Sequence of chain 1.C:
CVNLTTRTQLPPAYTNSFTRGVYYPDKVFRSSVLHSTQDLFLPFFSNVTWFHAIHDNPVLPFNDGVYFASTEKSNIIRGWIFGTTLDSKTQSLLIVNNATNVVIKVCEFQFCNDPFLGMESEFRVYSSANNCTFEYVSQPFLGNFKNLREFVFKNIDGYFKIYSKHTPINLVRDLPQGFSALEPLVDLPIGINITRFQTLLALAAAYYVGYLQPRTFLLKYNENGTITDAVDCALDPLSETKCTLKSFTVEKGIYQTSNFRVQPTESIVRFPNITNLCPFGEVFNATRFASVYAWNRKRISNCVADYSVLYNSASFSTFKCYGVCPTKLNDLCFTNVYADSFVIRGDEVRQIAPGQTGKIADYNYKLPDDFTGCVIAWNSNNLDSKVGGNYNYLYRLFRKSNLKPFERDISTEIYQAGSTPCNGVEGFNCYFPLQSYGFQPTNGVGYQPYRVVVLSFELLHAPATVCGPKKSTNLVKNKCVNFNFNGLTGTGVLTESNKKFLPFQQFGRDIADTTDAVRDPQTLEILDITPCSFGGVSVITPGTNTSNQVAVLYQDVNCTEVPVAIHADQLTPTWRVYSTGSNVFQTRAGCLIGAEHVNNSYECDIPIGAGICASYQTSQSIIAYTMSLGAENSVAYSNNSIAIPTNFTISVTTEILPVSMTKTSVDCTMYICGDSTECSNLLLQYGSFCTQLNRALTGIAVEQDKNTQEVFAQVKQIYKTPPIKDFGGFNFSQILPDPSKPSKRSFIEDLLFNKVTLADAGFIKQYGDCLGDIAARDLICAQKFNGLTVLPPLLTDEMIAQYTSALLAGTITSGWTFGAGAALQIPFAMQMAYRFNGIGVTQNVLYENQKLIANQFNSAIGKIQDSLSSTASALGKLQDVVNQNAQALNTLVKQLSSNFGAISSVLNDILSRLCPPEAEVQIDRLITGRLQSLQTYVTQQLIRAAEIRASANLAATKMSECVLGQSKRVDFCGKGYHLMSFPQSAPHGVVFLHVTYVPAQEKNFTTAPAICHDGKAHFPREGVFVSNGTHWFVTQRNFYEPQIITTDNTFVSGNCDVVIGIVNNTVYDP

A small-molecule ligand and the protein it binds are described below.
Small molecule (SMILES): CC(=O)N[C@@H]1[C@@H](O)[C@H](O)[C@@H](CO)O[C@H]1O

Binding-site contacts:
Ligand atom C3 contacts residue ASN1085 of chain 1.C at 3.8 Å.
Ligand atom N2 contacts residue ASN1085 of chain 1.C at 2.8 Å (h-bond).
Ligand atom C3 contacts residue THR1087 of chain 1.C at 3.7 Å.
Ligand atom O4 contacts residue HIS1088 of chain 1.C at 4.3 Å.
Ligand atom C1 contacts residue HIS1088 of chain 1.C at 4.4 Å.
Ligand atom O5 contacts residue HIS1088 of chain 1.C at 4.2 Å.
Ligand atom O5 contacts residue THR1087 of chain 1.C at 3.8 Å.
Ligand atom C1 contacts residue ASN1085 of chain 1.C at 1.4 Å.
Ligand atom C4 contacts residue ASN1085 of chain 1.C at 4.2 Å.
Ligand atom C6 contacts residue HIS1088 of chain 1.C at 4.1 Å.
Ligand atom C5 contacts residue PHE1090 of chain 1.C at 4.4 Å (hydrophobic).
Ligand atom C7 contacts residue ASN1085 of chain 1.C at 3.0 Å.
Ligand atom C6 contacts residue PHE1090 of chain 1.C at 3.8 Å (hydrophobic).
Ligand atom O6 contacts residue HIS1088 of chain 1.C at 4.5 Å.
Ligand atom C5 contacts residue HIS1088 of chain 1.C at 3.6 Å.
Ligand atom C4 contacts residue THR1087 of chain 1.C at 4.4 Å.
Ligand atom N2 contacts residue THR1087 of chain 1.C at 3.5 Å (h-bond).
Ligand atom O7 contacts residue ASN1085 of chain 1.C at 3.0 Å (h-bond).
Ligand atom C2 contacts residue THR1087 of chain 1.C at 3.5 Å.
Ligand atom C8 contacts residue ASN1085 of chain 1.C at 3.6 Å.
Ligand atom O5 contacts residue ASN1085 of chain 1.C at 2.4 Å (h-bond).
Ligand atom C5 contacts residue THR1087 of chain 1.C at 3.9 Å.
Ligand atom C5 contacts residue ASN1085 of chain 1.C at 3.7 Å.
Ligand atom C1 contacts residue THR1087 of chain 1.C at 3.0 Å.
Ligand atom O5 contacts residue PHE1090 of chain 1.C at 3.9 Å.
Ligand atom C2 contacts residue ASN1085 of chain 1.C at 2.4 Å.